Sequence of chain 1.B:
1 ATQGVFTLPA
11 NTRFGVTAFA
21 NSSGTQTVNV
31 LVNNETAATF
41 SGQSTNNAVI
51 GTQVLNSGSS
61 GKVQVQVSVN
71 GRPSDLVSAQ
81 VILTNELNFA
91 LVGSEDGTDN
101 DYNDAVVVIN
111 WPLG

Sequence of chain 1.A:
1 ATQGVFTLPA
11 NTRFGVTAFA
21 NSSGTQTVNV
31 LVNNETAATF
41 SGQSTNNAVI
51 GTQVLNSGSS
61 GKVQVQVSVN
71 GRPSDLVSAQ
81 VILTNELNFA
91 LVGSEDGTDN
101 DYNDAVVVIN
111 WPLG

This small molecule binds to this protein.
Small molecule (SMILES): C[C@@H]1O[C@@H](OCc2cnnn2CC=O)[C@@H](O)[C@H](O)[C@@H]1O

Binding-site contacts:
Ligand atom C4' contacts residue GLY97 of chain 1.B at 3.4 Å.
Ligand atom C6 contacts residue GLY114 of chain 1.A at 3.6 Å.
Ligand atom O2 contacts residue ASP96 of chain 1.B at 2.8 Å (salt-bridge).
Ligand atom C2' contacts residue SER23 of chain 1.B at 2.9 Å.
Ligand atom O3 contacts residue ASP101 of chain 1.B at 3.0 Å (salt-bridge).
Ligand atom C2 contacts residue CA1 of chain 1.J at 3.4 Å.
Ligand atom C2' contacts residue GLY24 of chain 1.B at 3.6 Å.
Ligand atom C6 contacts residue SER23 of chain 1.B at 3.7 Å.
Ligand atom N1' contacts residue ASP96 of chain 1.B at 3.6 Å (salt-bridge).
Ligand atom C3' contacts residue SER23 of chain 1.B at 3.2 Å.
Ligand atom C1' contacts residue SER23 of chain 1.B at 3.5 Å.
Ligand atom C1 contacts residue ASP96 of chain 1.B at 3.8 Å.
Ligand atom C2 contacts residue CA1 of chain 1.K at 3.9 Å.
Ligand atom C1 contacts residue SER22 of chain 1.B at 3.4 Å.
Ligand atom C3 contacts residue CA1 of chain 1.J at 3.5 Å.
Ligand atom O2 contacts residue GLU95 of chain 1.B at 3.6 Å (salt-bridge).
Ligand atom C2 contacts residue ASP104 of chain 1.B at 3.3 Å.
Ligand atom O4 contacts residue ASP104 of chain 1.B at 3.9 Å.
Ligand atom O2 contacts residue ASP99 of chain 1.B at 3.5 Å (salt-bridge).
Ligand atom C2 contacts residue ASP96 of chain 1.B at 3.5 Å.
Ligand atom N3' contacts residue GLY24 of chain 1.B at 3.8 Å.
Ligand atom C3 contacts residue CA1 of chain 1.K at 3.5 Å.
Ligand atom O3 contacts residue ASP99 of chain 1.B at 2.7 Å (salt-bridge).
Ligand atom C3 contacts residue ASP99 of chain 1.B at 3.4 Å.
Ligand atom O5 contacts residue SER22 of chain 1.B at 3.5 Å (h-bond).
Ligand atom O3 contacts residue CA1 of chain 1.K at 2.6 Å.
Ligand atom C2 contacts residue SER22 of chain 1.B at 3.8 Å.
Ligand atom O2 contacts residue CA1 of chain 1.J at 2.8 Å.
Ligand atom O4 contacts residue CA1 of chain 1.K at 2.5 Å.
Ligand atom O5 contacts residue SER23 of chain 1.B at 3.0 Å (h-bond).
Ligand atom O3 contacts residue CA1 of chain 1.J at 2.5 Å.
Ligand atom O4 contacts residue GLY114 of chain 1.A at 2.5 Å (h-bond).
Ligand atom O2 contacts residue ASP104 of chain 1.B at 3.6 Å (salt-bridge).
Ligand atom C3 contacts residue ASP104 of chain 1.B at 3.9 Å.
Ligand atom C4' contacts residue ASP96 of chain 1.B at 3.4 Å.
Ligand atom O4 contacts residue ASN21 of chain 1.B at 3.1 Å (h-bond).
Ligand atom C4 contacts residue GLY114 of chain 1.A at 3.4 Å.
Ligand atom C4 contacts residue CA1 of chain 1.K at 3.5 Å.
Ligand atom O3 contacts residue ASP104 of chain 1.B at 3.3 Å (salt-bridge).
Ligand atom O4 contacts residue SER22 of chain 1.B at 3.5 Å.